Sequence of chain 1.C:
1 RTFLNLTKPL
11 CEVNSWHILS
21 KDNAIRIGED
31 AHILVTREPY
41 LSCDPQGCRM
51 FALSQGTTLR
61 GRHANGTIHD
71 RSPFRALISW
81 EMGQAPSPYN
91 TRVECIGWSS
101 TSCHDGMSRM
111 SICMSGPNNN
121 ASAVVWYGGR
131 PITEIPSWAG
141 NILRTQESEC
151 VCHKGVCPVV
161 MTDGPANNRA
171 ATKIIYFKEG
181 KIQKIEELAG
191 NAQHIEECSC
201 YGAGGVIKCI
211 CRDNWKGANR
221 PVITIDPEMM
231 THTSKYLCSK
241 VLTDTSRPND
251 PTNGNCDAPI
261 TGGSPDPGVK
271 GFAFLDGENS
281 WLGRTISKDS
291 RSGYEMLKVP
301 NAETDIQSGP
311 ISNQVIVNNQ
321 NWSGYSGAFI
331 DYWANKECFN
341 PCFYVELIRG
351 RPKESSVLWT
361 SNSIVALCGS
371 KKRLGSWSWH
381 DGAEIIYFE

A protein and the small-molecule ligand that binds it are described below.
Small molecule (SMILES): CC(=O)N[C@H]1[C@H]([C@H](O)[C@H](O)CO)O[C@@](O)(C(=O)O)C[C@@H]1O

Binding-site contacts:
Ligand atom C10 contacts residue SER292 of chain 1.C at 3.5 Å.
Ligand atom O7 contacts residue TRP322 of chain 1.C at 3.9 Å.
Ligand atom N5 contacts residue SER292 of chain 1.C at 2.8 Å (h-bond).
Ligand atom C5 contacts residue SER292 of chain 1.C at 3.8 Å.
Ligand atom C11 contacts residue ASN321 of chain 1.C at 3.6 Å.
Ligand atom O9 contacts residue SER290 of chain 1.C at 3.9 Å.
Ligand atom O1B contacts residue SER287 of chain 1.C at 2.9 Å.
Ligand atom C7 contacts residue TRP322 of chain 1.C at 3.6 Å (hydrophobic).
Ligand atom C11 contacts residue TRP322 of chain 1.C at 3.5 Å (hydrophobic).
Ligand atom O4 contacts residue SER292 of chain 1.C at 4.4 Å.
Ligand atom C4 contacts residue ASN319 of chain 1.C at 3.0 Å.
Ligand atom O1A contacts residue SER290 of chain 1.C at 4.1 Å.
Ligand atom O1B contacts residue ASN319 of chain 1.C at 2.8 Å (h-bond).
Ligand atom C10 contacts residue ASN319 of chain 1.C at 3.7 Å.
Ligand atom O10 contacts residue GLN320 of chain 1.C at 4.2 Å.
Ligand atom C10 contacts residue TRP322 of chain 1.C at 3.6 Å (hydrophobic).
Ligand atom C1 contacts residue ASN319 of chain 1.C at 3.8 Å.
Ligand atom O4 contacts residue ASN319 of chain 1.C at 2.3 Å (h-bond).
Ligand atom C6 contacts residue SER292 of chain 1.C at 4.3 Å.
Ligand atom N5 contacts residue TRP322 of chain 1.C at 4.0 Å.
Ligand atom C5 contacts residue ASN319 of chain 1.C at 3.8 Å.
Ligand atom C8 contacts residue SER290 of chain 1.C at 4.1 Å.
Ligand atom O10 contacts residue ASN319 of chain 1.C at 4.2 Å.
Ligand atom C8 contacts residue TRP322 of chain 1.C at 4.3 Å (hydrophobic).
Ligand atom C2 contacts residue ASN319 of chain 1.C at 4.3 Å.
Ligand atom C11 contacts residue GLN320 of chain 1.C at 3.5 Å.
Ligand atom O9 contacts residue LYS353 of chain 1.C at 3.8 Å.
Ligand atom C9 contacts residue LYS353 of chain 1.C at 4.3 Å.
Ligand atom C11 contacts residue SER292 of chain 1.C at 3.2 Å.
Ligand atom C9 contacts residue TRP322 of chain 1.C at 4.1 Å (hydrophobic).
Ligand atom C11 contacts residue ASN319 of chain 1.C at 4.0 Å.
Ligand atom O10 contacts residue TRP322 of chain 1.C at 4.1 Å.
Ligand atom O1A contacts residue SER287 of chain 1.C at 2.5 Å (h-bond).
Ligand atom C1 contacts residue SER287 of chain 1.C at 3.2 Å.
Ligand atom C10 contacts residue GLN320 of chain 1.C at 4.1 Å.
Ligand atom O4 contacts residue GLN320 of chain 1.C at 4.1 Å.
Ligand atom C3 contacts residue ASN319 of chain 1.C at 3.6 Å.
Ligand atom O8 contacts residue SER290 of chain 1.C at 2.7 Å (h-bond).
Ligand atom N5 contacts residue ASN319 of chain 1.C at 3.3 Å (h-bond).
Ligand atom C4 contacts residue SER292 of chain 1.C at 3.9 Å.